Sequence of chain 1.B:
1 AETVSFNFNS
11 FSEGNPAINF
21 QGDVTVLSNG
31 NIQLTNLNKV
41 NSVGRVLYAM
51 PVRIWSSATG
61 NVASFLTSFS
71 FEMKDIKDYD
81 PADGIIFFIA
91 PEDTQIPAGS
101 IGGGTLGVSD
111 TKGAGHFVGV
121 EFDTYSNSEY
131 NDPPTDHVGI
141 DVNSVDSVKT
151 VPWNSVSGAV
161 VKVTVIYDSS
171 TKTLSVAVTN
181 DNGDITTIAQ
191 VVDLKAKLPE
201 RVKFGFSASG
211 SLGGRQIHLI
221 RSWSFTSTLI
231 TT

Binding-site contacts:
Ligand atom O3 contacts residue GLY104 of chain 1.B at 3.0 Å (h-bond).
Ligand atom C4 contacts residue SER211 of chain 1.B at 3.7 Å.
Ligand atom C6 contacts residue SER211 of chain 1.B at 4.1 Å.
Ligand atom C6 contacts residue ASP80 of chain 1.B at 3.9 Å.
Ligand atom C6 contacts residue GLY213 of chain 1.B at 4.3 Å.
Ligand atom O6 contacts residue TYR125 of chain 1.B at 4.0 Å.
Ligand atom C3 contacts residue GLY104 of chain 1.B at 4.4 Å.
Ligand atom O4 contacts residue SER211 of chain 1.B at 2.6 Å (h-bond).
Ligand atom C3 contacts residue ASP83 of chain 1.B at 3.3 Å.
Ligand atom C5 contacts residue TYR125 of chain 1.B at 3.7 Å (hydrophobic).
Ligand atom O4 contacts residue GLY214 of chain 1.B at 3.8 Å.
Ligand atom O2 contacts residue ASN127 of chain 1.B at 3.6 Å.
Ligand atom O5 contacts residue SER211 of chain 1.B at 3.5 Å (h-bond).
Ligand atom C4 contacts residue ASP83 of chain 1.B at 3.2 Å.
Ligand atom C6 contacts residue TYR125 of chain 1.B at 3.9 Å (hydrophobic).
Ligand atom O3 contacts residue TYR125 of chain 1.B at 4.4 Å.
Ligand atom C3 contacts residue TYR125 of chain 1.B at 3.8 Å (hydrophobic).
Ligand atom O4 contacts residue GLY103 of chain 1.B at 4.5 Å.
Ligand atom O6 contacts residue ASP80 of chain 1.B at 3.2 Å (salt-bridge).
Ligand atom O3 contacts residue ASN127 of chain 1.B at 2.9 Å (h-bond).
Ligand atom C4 contacts residue TYR125 of chain 1.B at 4.0 Å (hydrophobic).
Ligand atom O6 contacts residue GLY214 of chain 1.B at 4.5 Å.
Ligand atom C6 contacts residue GLY214 of chain 1.B at 3.7 Å.
Ligand atom O1 contacts residue SER211 of chain 1.B at 4.3 Å.
Ligand atom O4 contacts residue ALA82 of chain 1.B at 3.8 Å.
Ligand atom C4 contacts residue ALA82 of chain 1.B at 4.1 Å (hydrophobic).
Ligand atom O4 contacts residue ASP83 of chain 1.B at 2.7 Å (salt-bridge).
Ligand atom O2 contacts residue GLU129 of chain 1.B at 4.2 Å.
Ligand atom C3 contacts residue ASN127 of chain 1.B at 3.4 Å.
Ligand atom O3 contacts residue ASP83 of chain 1.B at 2.7 Å (salt-bridge).
Ligand atom C2 contacts residue SER211 of chain 1.B at 4.2 Å.
Ligand atom C2 contacts residue ASN127 of chain 1.B at 4.2 Å.
Ligand atom C5 contacts residue SER211 of chain 1.B at 3.9 Å.
Ligand atom C1 contacts residue SER211 of chain 1.B at 4.2 Å.
Ligand atom O3 contacts residue GLY103 of chain 1.B at 3.6 Å.

This small molecule binds to this protein.
Small molecule (SMILES): CO[C@@H]1O[C@H](CO)[C@H](O)[C@H](O)[C@H]1O